A protein and the small-molecule ligand that binds it are described below.
Small molecule (SMILES): OC[C@H]1O[C@@H](O)[C@H](O)[C@@H](O)[C@@H]1O[C@@H]1O[C@H](CO[C@H]2OC[C@@H](O)[C@H](O)[C@H]2O)[C@@H](O[C@@H]2O[C@H](CO[C@H]3OC[C@@H](O)[C@H](O)[C@H]3O)[C@@H](O[C@@H]3O[C@H](CO[C@H]4OC[C@@H](O)[C@H](O)[C@H]4O)[C@@H](O)[C@H](O)[C@H]3O)[C@H](O)[C@H]2O)[C@H](O)[C@H]1O

Binding-site contacts:
Ligand atom O5 contacts residue TYR127 of chain 1.A at 3.8 Å.
Ligand atom C5 contacts residue TYR127 of chain 1.A at 3.6 Å (hydrophobic).
Ligand atom O5 contacts residue TRP93 of chain 1.A at 3.5 Å.
Ligand atom C2 contacts residue GLN95 of chain 1.A at 3.7 Å.
Ligand atom O4 contacts residue GLY45 of chain 1.A at 3.2 Å.
Ligand atom C3 contacts residue TRP88 of chain 1.A at 4.0 Å (hydrophobic).
Ligand atom O2 contacts residue ASP48 of chain 1.A at 3.8 Å.
Ligand atom C6 contacts residue TRP93 of chain 1.A at 3.5 Å (hydrophobic).
Ligand atom C5 contacts residue LYS131 of chain 1.A at 3.5 Å.
Ligand atom O4 contacts residue TRP44 of chain 1.A at 4.0 Å.
Ligand atom O5 contacts residue TRP49 of chain 1.A at 4.0 Å.
Ligand atom C4 contacts residue LYS131 of chain 1.A at 4.0 Å.
Ligand atom C1 contacts residue LYS131 of chain 1.A at 3.2 Å.
Ligand atom C5 contacts residue TRP44 of chain 1.A at 4.1 Å (hydrophobic).
Ligand atom O3 contacts residue TRP44 of chain 1.A at 3.4 Å.
Ligand atom O5 contacts residue TRP88 of chain 1.A at 4.0 Å.
Ligand atom C4 contacts residue TRP44 of chain 1.A at 4.1 Å (hydrophobic).
Ligand atom O3 contacts residue GLN95 of chain 1.A at 3.3 Å (h-bond).
Ligand atom C3 contacts residue TRP44 of chain 1.A at 4.0 Å (hydrophobic).
Ligand atom C4 contacts residue GLY45 of chain 1.A at 4.1 Å.
Ligand atom C1 contacts residue TRP49 of chain 1.A at 3.6 Å (hydrophobic).
Ligand atom O6 contacts residue TRP88 of chain 1.A at 3.9 Å.
Ligand atom C2 contacts residue LYS131 of chain 1.A at 3.6 Å.
Ligand atom O2 contacts residue TRP49 of chain 1.A at 3.4 Å (h-bond).
Ligand atom O2 contacts residue GLN95 of chain 1.A at 2.7 Å (h-bond).
Ligand atom C3 contacts residue GLY45 of chain 1.A at 3.7 Å.
Ligand atom C1 contacts residue TRP88 of chain 1.A at 3.8 Å (hydrophobic).
Ligand atom C5 contacts residue TRP88 of chain 1.A at 3.8 Å (hydrophobic).
Ligand atom C4 contacts residue TYR127 of chain 1.A at 3.5 Å (hydrophobic).
Ligand atom O4 contacts residue TYR127 of chain 1.A at 4.1 Å.
Ligand atom O5 contacts residue TRP44 of chain 1.A at 3.6 Å.
Ligand atom C5 contacts residue TRP93 of chain 1.A at 3.6 Å (hydrophobic).
Ligand atom O6 contacts residue TRP44 of chain 1.A at 3.5 Å.
Ligand atom O5 contacts residue LYS131 of chain 1.A at 2.5 Å (salt-bridge).
Ligand atom O4 contacts residue TRP88 of chain 1.A at 3.6 Å.
Ligand atom C6 contacts residue TRP44 of chain 1.A at 3.7 Å (hydrophobic).
Ligand atom C5 contacts residue TRP93 of chain 1.A at 3.9 Å (hydrophobic).
Ligand atom O4 contacts residue TRP49 of chain 1.A at 3.5 Å.
Ligand atom O3 contacts residue GLY45 of chain 1.A at 3.5 Å.
Ligand atom C2 contacts residue TRP49 of chain 1.A at 3.3 Å (hydrophobic).

Sequence of chain 1.A:
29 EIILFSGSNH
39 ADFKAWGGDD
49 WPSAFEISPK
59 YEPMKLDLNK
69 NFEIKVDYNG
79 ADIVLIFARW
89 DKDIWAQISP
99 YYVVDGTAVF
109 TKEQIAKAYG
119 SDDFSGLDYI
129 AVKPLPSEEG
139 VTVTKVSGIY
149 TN